Sequence of chain 1.X:
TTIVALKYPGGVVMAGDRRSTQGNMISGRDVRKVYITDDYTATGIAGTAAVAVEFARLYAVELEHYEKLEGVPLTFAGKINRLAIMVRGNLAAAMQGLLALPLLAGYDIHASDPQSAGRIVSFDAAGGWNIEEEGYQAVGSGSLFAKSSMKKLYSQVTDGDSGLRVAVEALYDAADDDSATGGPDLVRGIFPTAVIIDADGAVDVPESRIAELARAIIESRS

Binding-site contacts:
Ligand atom CB contacts residue GLY47 of chain 1.Z at 3.7 Å.
Ligand atom CB contacts residue ASP124 of chain 1.X at 3.7 Å.
Ligand atom OXT contacts residue GLY47 of chain 1.Z at 3.2 Å (h-bond).
Ligand atom C contacts residue HXD1 of chain 1.CB at 3.1 Å.
Ligand atom NE2 contacts residue HXD1 of chain 1.CB at 3.4 Å (h-bond).
Ligand atom CD2 contacts residue VAL31 of chain 1.Z at 3.6 Å (hydrophobic).
Ligand atom O contacts residue HXD1 of chain 1.CB at 3.4 Å.
Ligand atom CA contacts residue THR21 of chain 1.Z at 3.7 Å.
Ligand atom CA contacts residue THR1 of chain 1.Z at 2.5 Å.
Ligand atom OXT contacts residue THR1 of chain 1.Z at 2.4 Å (h-bond).
Ligand atom O contacts residue ALA49 of chain 1.Z at 2.7 Å (h-bond).
Ligand atom CB contacts residue THR1 of chain 1.Z at 3.0 Å.
Ligand atom CB contacts residue THR21 of chain 1.Z at 3.6 Å.
Ligand atom C contacts residue GLY47 of chain 1.Z at 3.7 Å.
Ligand atom CG contacts residue ALA49 of chain 1.Z at 3.8 Å (hydrophobic).
Ligand atom N contacts residue GLN22 of chain 1.Z at 3.6 Å (h-bond).
Ligand atom O contacts residue THR48 of chain 1.Z at 3.6 Å.
Ligand atom CB contacts residue HXD1 of chain 1.CB at 3.8 Å.
Ligand atom OE1 contacts residue THR48 of chain 1.Z at 3.5 Å (h-bond).
Ligand atom CA contacts residue GLY47 of chain 1.Z at 3.5 Å.
Ligand atom N contacts residue HXD1 of chain 1.CB at 1.4 Å.
Ligand atom CD2 contacts residue ALA49 of chain 1.Z at 3.7 Å (hydrophobic).
Ligand atom CB contacts residue SER20 of chain 1.Z at 3.6 Å.
Ligand atom N contacts residue THR21 of chain 1.Z at 2.9 Å (h-bond).
Ligand atom N contacts residue GLY47 of chain 1.Z at 2.8 Å (h-bond).
Ligand atom ND2 contacts residue SER20 of chain 1.Z at 3.8 Å.
Ligand atom CA contacts residue THR21 of chain 1.Z at 3.5 Å.
Ligand atom O contacts residue THR21 of chain 1.Z at 2.8 Å (h-bond).
Ligand atom CA contacts residue HXD1 of chain 1.CB at 2.5 Å.
Ligand atom CG contacts residue SER27 of chain 1.Z at 3.6 Å.
Ligand atom C contacts residue THR1 of chain 1.Z at 1.4 Å.
Ligand atom NE2 contacts residue THR48 of chain 1.Z at 3.3 Å (h-bond).
Ligand atom C contacts residue THR21 of chain 1.Z at 3.8 Å.
Ligand atom O contacts residue SER20 of chain 1.Z at 3.2 Å.
Ligand atom N contacts residue THR1 of chain 1.Z at 3.8 Å.
Ligand atom OD1 contacts residue GLN22 of chain 1.Z at 3.1 Å (h-bond).
Ligand atom OE1 contacts residue GLY47 of chain 1.Z at 3.4 Å.
Ligand atom N contacts residue ASP124 of chain 1.X at 3.1 Å (salt-bridge).
Ligand atom CA contacts residue GLY47 of chain 1.Z at 3.7 Å.
Ligand atom ND2 contacts residue SER27 of chain 1.Z at 3.6 Å (h-bond).

Sequence of chain 1.Z:
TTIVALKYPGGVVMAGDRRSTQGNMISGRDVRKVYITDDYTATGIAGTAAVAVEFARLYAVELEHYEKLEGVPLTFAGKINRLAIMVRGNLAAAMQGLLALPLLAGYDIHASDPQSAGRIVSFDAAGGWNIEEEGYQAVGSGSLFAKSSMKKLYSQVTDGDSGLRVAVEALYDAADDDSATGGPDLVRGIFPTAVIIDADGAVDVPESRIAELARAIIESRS

A protein and the small-molecule ligand that binds it are described below.
Small molecule (SMILES): CC(C)C[C@@H](CO)NC(=O)[C@H](CCC(N)=O)NC(=O)[C@@H](N)CC(N)=O